Binding-site contacts:
Ligand atom OAE contacts residue THR407 of chain 1.H at 3.6 Å.
Ligand atom CAI contacts residue GLY408 of chain 1.H at 3.6 Å.
Ligand atom OAE contacts residue LEU406 of chain 1.H at 3.6 Å.
Ligand atom O contacts residue ZN1 of chain 1.NB at 3.9 Å.
Ligand atom CAJ contacts residue LEU406 of chain 1.H at 3.5 Å (hydrophobic).
Ligand atom CAQ contacts residue LEU406 of chain 1.H at 3.8 Å (hydrophobic).
Ligand atom C contacts residue ZN1 of chain 1.NB at 3.9 Å.
Ligand atom CA contacts residue LEU406 of chain 1.H at 3.1 Å (hydrophobic).
Ligand atom OAF contacts residue ZN1 of chain 1.OB at 2.5 Å.
Ligand atom OAE contacts residue CO31 of chain 1.PB at 3.7 Å.
Ligand atom CAJ contacts residue THR405 of chain 1.H at 3.6 Å.
Ligand atom O contacts residue ZN1 of chain 1.OB at 2.2 Å.
Ligand atom CAQ contacts residue GLY408 of chain 1.H at 3.4 Å.
Ligand atom O contacts residue ASP298 of chain 1.H at 3.1 Å (salt-bridge).
Ligand atom NAL contacts residue ZN1 of chain 1.NB at 3.1 Å.
Ligand atom OAF contacts residue ZN1 of chain 1.NB at 1.9 Å.
Ligand atom CAI contacts residue MET315 of chain 1.H at 3.9 Å (hydrophobic).
Ligand atom CAP contacts residue GLY408 of chain 1.H at 3.5 Å.
Ligand atom CAK contacts residue GLY408 of chain 1.H at 3.7 Å.
Ligand atom C contacts residue ASP378 of chain 1.H at 3.3 Å.
Ligand atom CAH contacts residue ALA496 of chain 1.H at 3.7 Å (hydrophobic).
Ligand atom OAE contacts residue GLY408 of chain 1.H at 3.9 Å.
Ligand atom OAF contacts residue ASP378 of chain 1.H at 3.2 Å (salt-bridge).
Ligand atom O contacts residue ASP378 of chain 1.H at 3.0 Å (salt-bridge).
Ligand atom BRG contacts residue MET311 of chain 1.H at 3.7 Å.
Ligand atom C contacts residue LEU406 of chain 1.H at 3.5 Å (hydrophobic).
Ligand atom CAH contacts residue GLY408 of chain 1.H at 3.6 Å.
Ligand atom CAJ contacts residue THR407 of chain 1.H at 3.6 Å.
Ligand atom NAL contacts residue ASP378 of chain 1.H at 3.5 Å (salt-bridge).
Ligand atom OAF contacts residue LYS293 of chain 1.H at 3.2 Å (salt-bridge).
Ligand atom NAL contacts residue LYS293 of chain 1.H at 3.7 Å.
Ligand atom OAF contacts residue CO31 of chain 1.PB at 2.6 Å (h-bond).
Ligand atom NAL contacts residue CO31 of chain 1.PB at 2.7 Å (h-bond).
Ligand atom C contacts residue ZN1 of chain 1.OB at 3.0 Å.
Ligand atom NAL contacts residue LEU406 of chain 1.H at 2.8 Å (h-bond).
Ligand atom O contacts residue LYS305 of chain 1.H at 3.1 Å (salt-bridge).
Ligand atom OAF contacts residue GLU380 of chain 1.H at 3.2 Å (salt-bridge).
Ligand atom CAJ contacts residue GLY408 of chain 1.H at 3.3 Å.
Ligand atom NAL contacts residue ZN1 of chain 1.OB at 3.1 Å.
Ligand atom OAF contacts residue ASP298 of chain 1.H at 3.4 Å (salt-bridge).

Sequence of chain 1.H:
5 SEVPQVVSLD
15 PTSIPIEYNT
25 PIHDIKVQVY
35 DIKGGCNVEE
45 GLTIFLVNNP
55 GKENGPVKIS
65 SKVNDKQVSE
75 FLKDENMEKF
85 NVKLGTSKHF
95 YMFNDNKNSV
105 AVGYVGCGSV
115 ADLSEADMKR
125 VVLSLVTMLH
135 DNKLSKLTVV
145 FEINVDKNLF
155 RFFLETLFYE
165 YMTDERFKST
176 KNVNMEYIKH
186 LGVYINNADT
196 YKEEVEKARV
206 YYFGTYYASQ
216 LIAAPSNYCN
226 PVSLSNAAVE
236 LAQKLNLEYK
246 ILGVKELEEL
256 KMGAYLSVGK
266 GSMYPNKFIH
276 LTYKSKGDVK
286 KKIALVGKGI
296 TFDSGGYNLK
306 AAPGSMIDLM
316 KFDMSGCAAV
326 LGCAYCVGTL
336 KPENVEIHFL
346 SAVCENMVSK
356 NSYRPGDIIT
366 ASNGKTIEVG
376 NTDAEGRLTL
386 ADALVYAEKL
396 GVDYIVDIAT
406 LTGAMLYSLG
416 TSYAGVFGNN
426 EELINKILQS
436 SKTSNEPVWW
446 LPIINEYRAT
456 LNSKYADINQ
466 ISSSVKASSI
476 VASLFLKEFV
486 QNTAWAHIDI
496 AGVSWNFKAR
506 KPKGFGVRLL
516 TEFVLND

The protein below binds the small molecule below.
Small molecule (SMILES): CC(C)(C)C(=O)N[C@@H](C(=O)NO)c1ccc(Br)cc1